Sequence of chain 1.A:
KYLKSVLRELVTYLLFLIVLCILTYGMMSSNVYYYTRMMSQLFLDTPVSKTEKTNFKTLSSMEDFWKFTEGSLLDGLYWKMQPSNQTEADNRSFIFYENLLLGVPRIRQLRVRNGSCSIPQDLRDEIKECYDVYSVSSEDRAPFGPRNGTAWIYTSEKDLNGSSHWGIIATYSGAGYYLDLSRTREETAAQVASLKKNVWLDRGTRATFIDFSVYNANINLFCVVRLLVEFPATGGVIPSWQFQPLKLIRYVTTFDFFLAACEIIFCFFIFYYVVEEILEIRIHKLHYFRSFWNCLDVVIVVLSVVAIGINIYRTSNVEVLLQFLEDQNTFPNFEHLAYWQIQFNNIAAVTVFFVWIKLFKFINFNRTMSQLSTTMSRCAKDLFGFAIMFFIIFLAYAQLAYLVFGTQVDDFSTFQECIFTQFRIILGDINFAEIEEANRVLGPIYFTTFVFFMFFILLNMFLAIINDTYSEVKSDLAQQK

Binding-site contacts:
Ligand atom C4 contacts residue LYS342 of chain 1.A at 4.4 Å.
Ligand atom O7 contacts residue ASN328 of chain 1.A at 3.7 Å.
Ligand atom C7 contacts residue ASN328 of chain 1.A at 3.6 Å.
Ligand atom O4 contacts residue LYS342 of chain 1.A at 3.4 Å.
Ligand atom C6 contacts residue LYS342 of chain 1.A at 2.9 Å.
Ligand atom O6 contacts residue LYS342 of chain 1.A at 3.8 Å.
Ligand atom O5 contacts residue ASN328 of chain 1.A at 1.9 Å (h-bond).
Ligand atom O5 contacts residue GLY329 of chain 1.A at 4.1 Å.
Ligand atom C6 contacts residue ASN328 of chain 1.A at 3.4 Å.
Ligand atom O6 contacts residue ASN328 of chain 1.A at 2.6 Å (h-bond).
Ligand atom C1 contacts residue ASN328 of chain 1.A at 1.2 Å.
Ligand atom C5 contacts residue LYS342 of chain 1.A at 4.0 Å.
Ligand atom C5 contacts residue ASN328 of chain 1.A at 3.2 Å.
Ligand atom O6 contacts residue GLU343 of chain 1.A at 3.3 Å.
Ligand atom C3 contacts residue ASN328 of chain 1.A at 3.5 Å.
Ligand atom N2 contacts residue ASN328 of chain 1.A at 3.0 Å (h-bond).
Ligand atom C6 contacts residue GLU343 of chain 1.A at 3.3 Å.
Ligand atom O6 contacts residue CYS344 of chain 1.A at 3.2 Å (h-bond).
Ligand atom C5 contacts residue GLU343 of chain 1.A at 4.5 Å.
Ligand atom C6 contacts residue CYS344 of chain 1.A at 4.0 Å (hydrophobic).
Ligand atom C4 contacts residue ASN328 of chain 1.A at 3.8 Å.
Ligand atom C2 contacts residue ASN328 of chain 1.A at 2.2 Å.
Ligand atom O6 contacts residue GLY329 of chain 1.A at 3.3 Å (h-bond).

A small-molecule ligand and the protein it binds are described below.
Small molecule (SMILES): CC(=O)N[C@@H]1[C@@H](O)[C@H](O)[C@@H](CO)O[C@H]1O